Sequence of chain 1.D:
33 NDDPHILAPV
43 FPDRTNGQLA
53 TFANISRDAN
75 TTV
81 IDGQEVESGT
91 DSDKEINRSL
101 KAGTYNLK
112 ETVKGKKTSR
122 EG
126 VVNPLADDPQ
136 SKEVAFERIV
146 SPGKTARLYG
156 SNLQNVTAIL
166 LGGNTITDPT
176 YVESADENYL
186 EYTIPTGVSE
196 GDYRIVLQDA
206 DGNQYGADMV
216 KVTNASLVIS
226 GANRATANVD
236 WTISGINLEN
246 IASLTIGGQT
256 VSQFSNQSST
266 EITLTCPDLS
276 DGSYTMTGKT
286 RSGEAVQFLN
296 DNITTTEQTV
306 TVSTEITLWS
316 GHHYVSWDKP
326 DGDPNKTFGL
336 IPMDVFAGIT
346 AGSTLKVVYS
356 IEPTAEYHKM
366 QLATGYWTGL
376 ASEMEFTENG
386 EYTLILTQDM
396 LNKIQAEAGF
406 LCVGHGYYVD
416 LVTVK

Binding-site contacts:
Ligand atom O6 contacts residue LYS364 of chain 1.D at 3.6 Å.
Ligand atom O5 contacts residue TRP322 of chain 1.D at 3.7 Å.
Ligand atom C6 contacts residue LYS364 of chain 1.D at 3.2 Å.
Ligand atom O3 contacts residue TYR371 of chain 1.D at 3.7 Å.
Ligand atom O2 contacts residue ASP323 of chain 1.D at 3.8 Å.
Ligand atom C5 contacts residue TRP372 of chain 1.D at 3.9 Å (hydrophobic).
Ligand atom O4 contacts residue TYR362 of chain 1.D at 4.0 Å.
Ligand atom C1 contacts residue TRP372 of chain 1.D at 4.1 Å (hydrophobic).
Ligand atom O3 contacts residue TRP322 of chain 1.D at 3.3 Å.
Ligand atom O4 contacts residue TRP372 of chain 1.D at 3.8 Å.
Ligand atom O6 contacts residue LYS331 of chain 1.D at 2.8 Å.
Ligand atom C6 contacts residue TYR371 of chain 1.D at 3.8 Å (hydrophobic).
Ligand atom C6 contacts residue TRP372 of chain 1.D at 3.8 Å (hydrophobic).
Ligand atom O5 contacts residue LYS364 of chain 1.D at 3.6 Å.
Ligand atom C6 contacts residue TRP322 of chain 1.D at 3.5 Å (hydrophobic).
Ligand atom O5 contacts residue TYR371 of chain 1.D at 3.8 Å.
Ligand atom O6 contacts residue TRP322 of chain 1.D at 3.2 Å (h-bond).
Ligand atom C1 contacts residue TYR362 of chain 1.D at 3.9 Å (hydrophobic).
Ligand atom C2 contacts residue TRP322 of chain 1.D at 4.0 Å (hydrophobic).
Ligand atom C4 contacts residue TYR371 of chain 1.D at 3.4 Å (hydrophobic).
Ligand atom C2 contacts residue TRP372 of chain 1.D at 3.6 Å (hydrophobic).
Ligand atom C3 contacts residue TRP372 of chain 1.D at 3.7 Å (hydrophobic).
Ligand atom O3 contacts residue TRP372 of chain 1.D at 4.0 Å.
Ligand atom C6 contacts residue ASP323 of chain 1.D at 4.0 Å.
Ligand atom C6 contacts residue LYS331 of chain 1.D at 3.2 Å.
Ligand atom C5 contacts residue TYR362 of chain 1.D at 3.9 Å (hydrophobic).
Ligand atom C4 contacts residue TRP372 of chain 1.D at 3.5 Å (hydrophobic).
Ligand atom O6 contacts residue TYR371 of chain 1.D at 3.9 Å.
Ligand atom C3 contacts residue TYR362 of chain 1.D at 3.7 Å (hydrophobic).
Ligand atom C1 contacts residue TRP322 of chain 1.D at 4.1 Å (hydrophobic).
Ligand atom C2 contacts residue TYR371 of chain 1.D at 3.8 Å (hydrophobic).
Ligand atom O3 contacts residue LYS364 of chain 1.D at 3.5 Å (salt-bridge).
Ligand atom O5 contacts residue TRP372 of chain 1.D at 3.9 Å.
Ligand atom C5 contacts residue TYR371 of chain 1.D at 3.5 Å (hydrophobic).
Ligand atom O2 contacts residue TRP372 of chain 1.D at 4.0 Å.
Ligand atom C4 contacts residue TRP322 of chain 1.D at 3.5 Å (hydrophobic).
Ligand atom C3 contacts residue TRP322 of chain 1.D at 3.9 Å (hydrophobic).
Ligand atom C5 contacts residue LYS364 of chain 1.D at 3.8 Å.
Ligand atom O4 contacts residue TRP322 of chain 1.D at 3.9 Å.
Ligand atom O6 contacts residue TRP372 of chain 1.D at 4.1 Å.

The small molecule below binds the protein below.
Small molecule (SMILES): OC[C@H]1O[C@@H](O[C@H]2[C@H](O)[C@@H](O)[C@H](O[C@@H]3[C@@H](O)[C@H](O[C@H]4[C@H](O)[C@@H](O)[C@H](O[C@H]5[C@H](O)[C@@H](O)[C@H](O[C@H]6[C@H](O)[C@@H](O)[C@H](O[C@@H]7[C@@H](O)[C@H](O)O[C@H](CO)[C@H]7O)O[C@@H]6CO)O[C@@H]5CO)O[C@@H]4CO)O[C@H](CO)[C@H]3O)O[C@@H]2CO)[C@H](O)[C@@H](O)[C@@H]1O